Sequence of chain 7.BA:
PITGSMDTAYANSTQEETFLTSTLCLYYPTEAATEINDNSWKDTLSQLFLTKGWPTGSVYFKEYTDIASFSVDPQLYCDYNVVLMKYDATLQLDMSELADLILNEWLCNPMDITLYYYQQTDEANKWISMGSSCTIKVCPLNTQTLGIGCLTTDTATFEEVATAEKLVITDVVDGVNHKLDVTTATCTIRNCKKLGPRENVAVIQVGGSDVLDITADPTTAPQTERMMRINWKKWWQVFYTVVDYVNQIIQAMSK

Binding-site contacts:
Ligand atom C3 contacts residue ASN19 of chain 7.BA at 4.0 Å.
Ligand atom C7 contacts residue ASN19 of chain 7.BA at 3.8 Å.
Ligand atom C4 contacts residue ASN19 of chain 7.BA at 4.4 Å.
Ligand atom C1 contacts residue ASN19 of chain 7.BA at 1.6 Å.
Ligand atom N2 contacts residue ASN19 of chain 7.BA at 3.2 Å (h-bond).
Ligand atom C8 contacts residue TYR17 of chain 7.BA at 4.4 Å (hydrophobic).
Ligand atom C2 contacts residue ASN19 of chain 7.BA at 2.9 Å.
Ligand atom O7 contacts residue ASN19 of chain 7.BA at 4.2 Å.
Ligand atom C5 contacts residue ASN19 of chain 7.BA at 3.5 Å.
Ligand atom O5 contacts residue ASN19 of chain 7.BA at 2.5 Å (h-bond).

The protein below binds the small molecule below.
Small molecule (SMILES): CC(=O)N[C@H]1[C@H](O[C@H]2[C@H](O)[C@@H](NC(C)=O)CO[C@@H]2CO)O[C@H](CO)[C@@H](O)[C@@H]1O